Binding-site contacts:
Ligand atom C6 contacts residue GLU296 of chain 1.B at 3.5 Å.
Ligand atom C6 contacts residue HEM1 of chain 1.I at 3.6 Å.
Ligand atom C3' contacts residue HEM1 of chain 1.I at 3.9 Å.
Ligand atom N6 contacts residue TYR292 of chain 1.B at 3.8 Å.
Ligand atom C4 contacts residue HEM1 of chain 1.I at 4.0 Å.
Ligand atom C12 contacts residue TRP382 of chain 1.B at 3.4 Å (hydrophobic).
Ligand atom C2 contacts residue GLU296 of chain 1.B at 3.5 Å.
Ligand atom C24 contacts residue TRP10 of chain 1.A at 3.9 Å (hydrophobic).
Ligand atom C5 contacts residue PRO269 of chain 1.B at 3.9 Å (hydrophobic).
Ligand atom C8 contacts residue GLY290 of chain 1.B at 3.7 Å.
Ligand atom C5' contacts residue GLN182 of chain 1.B at 3.8 Å.
Ligand atom C10 contacts residue HEM1 of chain 1.I at 3.0 Å.
Ligand atom C6 contacts residue PRO269 of chain 1.B at 3.9 Å (hydrophobic).
Ligand atom N1' contacts residue TYR292 of chain 1.B at 3.7 Å.
Ligand atom C7 contacts residue GLU296 of chain 1.B at 3.4 Å.
Ligand atom C21 contacts residue TYR410 of chain 1.B at 3.5 Å (hydrophobic).
Ligand atom N1 contacts residue GLU296 of chain 1.B at 2.6 Å (salt-bridge).
Ligand atom N1' contacts residue GLU296 of chain 1.B at 2.8 Å (salt-bridge).
Ligand atom N6 contacts residue HEM1 of chain 1.I at 3.3 Å.
Ligand atom N11 contacts residue HEM1 of chain 1.I at 3.9 Å.
Ligand atom C5' contacts residue GLU296 of chain 1.B at 3.3 Å.
Ligand atom N6 contacts residue TRP291 of chain 1.B at 2.8 Å (h-bond).
Ligand atom CL contacts residue LEU41 of chain 1.B at 3.6 Å.
Ligand atom C7 contacts residue HEM1 of chain 1.I at 3.6 Å.
Ligand atom C8 contacts residue PHE288 of chain 1.B at 3.6 Å (hydrophobic).
Ligand atom C5' contacts residue TYR292 of chain 1.B at 3.6 Å (hydrophobic).
Ligand atom C2' contacts residue HEM1 of chain 1.I at 3.5 Å.
Ligand atom C9 contacts residue HEM1 of chain 1.I at 3.4 Å.
Ligand atom C8 contacts residue HEM1 of chain 1.I at 3.5 Å.
Ligand atom N1 contacts residue HEM1 of chain 1.I at 3.8 Å.
Ligand atom N6 contacts residue GLU296 of chain 1.B at 2.8 Å (salt-bridge).
Ligand atom C3 contacts residue VAL271 of chain 1.B at 3.6 Å (hydrophobic).
Ligand atom C5 contacts residue HEM1 of chain 1.I at 3.4 Å.
Ligand atom C2' contacts residue GLU296 of chain 1.B at 3.9 Å.
Ligand atom C12 contacts residue HEM1 of chain 1.I at 3.5 Å.
Ligand atom C8 contacts residue SER289 of chain 1.B at 3.9 Å.
Ligand atom N8 contacts residue HEM1 of chain 1.I at 3.1 Å (h-bond).
Ligand atom CL contacts residue TRP10 of chain 1.A at 3.6 Å.
Ligand atom C3' contacts residue GLN182 of chain 1.B at 3.6 Å.
Ligand atom C6 contacts residue TRP291 of chain 1.B at 3.8 Å (hydrophobic).

Sequence of chain 1.A:
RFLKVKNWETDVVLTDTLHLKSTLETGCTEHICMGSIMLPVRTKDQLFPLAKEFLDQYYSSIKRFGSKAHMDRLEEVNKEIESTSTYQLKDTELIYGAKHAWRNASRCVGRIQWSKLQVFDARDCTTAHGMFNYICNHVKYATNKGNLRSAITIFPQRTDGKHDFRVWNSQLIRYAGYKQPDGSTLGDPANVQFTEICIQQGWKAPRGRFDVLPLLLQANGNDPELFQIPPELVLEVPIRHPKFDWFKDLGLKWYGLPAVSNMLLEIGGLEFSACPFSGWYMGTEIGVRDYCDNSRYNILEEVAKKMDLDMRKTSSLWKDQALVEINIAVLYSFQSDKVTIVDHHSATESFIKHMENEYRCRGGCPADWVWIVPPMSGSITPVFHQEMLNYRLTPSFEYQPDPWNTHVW

This small molecule binds to this protein.
Small molecule (SMILES): Cc1cc(N)nc(C[C@H]2CNC[C@H]2NCCNCc2ccc(Cl)cc2)c1

Sequence of chain 1.B:
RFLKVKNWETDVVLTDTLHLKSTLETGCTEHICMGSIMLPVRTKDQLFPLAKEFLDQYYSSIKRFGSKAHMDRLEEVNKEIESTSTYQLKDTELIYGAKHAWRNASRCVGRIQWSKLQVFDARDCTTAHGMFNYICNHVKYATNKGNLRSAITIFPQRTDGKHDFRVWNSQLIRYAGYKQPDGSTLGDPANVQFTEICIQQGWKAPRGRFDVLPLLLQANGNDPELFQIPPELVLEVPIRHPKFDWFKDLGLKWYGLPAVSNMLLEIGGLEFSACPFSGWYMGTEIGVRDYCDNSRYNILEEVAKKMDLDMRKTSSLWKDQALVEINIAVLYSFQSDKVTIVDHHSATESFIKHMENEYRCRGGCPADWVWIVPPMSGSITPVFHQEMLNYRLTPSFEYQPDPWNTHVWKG